The small molecule below binds the protein below.
Small molecule (SMILES): Cc1noc2c1[C@@H](O)[C@@]13CNC[C@@H]1C[C@@H]2N3C

Sequence of chain 1.A:
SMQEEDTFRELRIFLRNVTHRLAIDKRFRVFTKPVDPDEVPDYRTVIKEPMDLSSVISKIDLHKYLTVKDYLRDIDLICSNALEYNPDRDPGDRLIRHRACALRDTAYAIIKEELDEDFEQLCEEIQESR

Binding-site contacts:
Ligand atom O2 contacts residue GLU114 of chain 1.A at 3.3 Å (salt-bridge).
Ligand atom C9 contacts residue GLU113 of chain 1.A at 3.4 Å.
Ligand atom C1 contacts residue LEU115 of chain 1.A at 3.6 Å (hydrophobic).
Ligand atom N2 contacts residue ASP116 of chain 1.A at 4.3 Å.
Ligand atom C2 contacts residue GLU114 of chain 1.A at 4.0 Å.
Ligand atom C1 contacts residue ASP116 of chain 1.A at 3.8 Å.
Ligand atom C10 contacts residue GLU114 of chain 1.A at 3.6 Å.
Ligand atom C1 contacts residue GLU114 of chain 1.A at 4.0 Å.
Ligand atom O1 contacts residue GLU113 of chain 1.A at 4.5 Å.
Ligand atom N3 contacts residue GLU113 of chain 1.A at 4.2 Å.
Ligand atom C9 contacts residue GLU114 of chain 1.A at 4.1 Å.
Ligand atom C12 contacts residue GLU113 of chain 1.A at 3.5 Å.
Ligand atom C8 contacts residue GLU113 of chain 1.A at 3.7 Å.
Ligand atom C10 contacts residue GLU113 of chain 1.A at 4.2 Å.
Ligand atom C12 contacts residue GLU114 of chain 1.A at 4.2 Å.
Ligand atom C11 contacts residue GLU114 of chain 1.A at 3.9 Å.
Ligand atom N1 contacts residue GLU114 of chain 1.A at 4.5 Å.
Ligand atom C11 contacts residue GLU113 of chain 1.A at 3.4 Å.
Ligand atom N3 contacts residue GLU114 of chain 1.A at 3.6 Å.
Ligand atom C1 contacts residue GLU113 of chain 1.A at 4.0 Å.